Sequence of chain 1.D:
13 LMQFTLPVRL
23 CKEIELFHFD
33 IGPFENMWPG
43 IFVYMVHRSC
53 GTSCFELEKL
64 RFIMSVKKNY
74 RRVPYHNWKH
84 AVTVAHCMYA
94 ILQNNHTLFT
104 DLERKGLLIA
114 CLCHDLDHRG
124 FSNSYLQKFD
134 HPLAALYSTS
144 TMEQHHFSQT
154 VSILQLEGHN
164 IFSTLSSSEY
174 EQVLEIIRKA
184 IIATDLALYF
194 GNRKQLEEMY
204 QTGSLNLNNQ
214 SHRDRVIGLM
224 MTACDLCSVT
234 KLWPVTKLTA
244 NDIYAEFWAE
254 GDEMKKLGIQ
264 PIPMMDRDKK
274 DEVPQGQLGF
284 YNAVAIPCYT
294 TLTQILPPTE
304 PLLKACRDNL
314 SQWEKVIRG

Binding-site contacts:
Ligand atom C6 contacts residue ILE246 of chain 1.D at 4.2 Å (hydrophobic).
Ligand atom C4 contacts residue PHE283 of chain 1.D at 3.5 Å (hydrophobic).
Ligand atom C13 contacts residue SER231 of chain 1.D at 4.4 Å.
Ligand atom C8 contacts residue PHE283 of chain 1.D at 3.4 Å (hydrophobic).
Ligand atom N10 contacts residue LEU189 of chain 1.D at 4.2 Å.
Ligand atom C12 contacts residue ILE246 of chain 1.D at 3.6 Å (hydrophobic).
Ligand atom C7 contacts residue PHE250 of chain 1.D at 4.0 Å (hydrophobic).
Ligand atom N10 contacts residue PHE283 of chain 1.D at 4.3 Å.
Ligand atom C7 contacts residue PHE283 of chain 1.D at 3.2 Å (hydrophobic).
Ligand atom C13 contacts residue ILE246 of chain 1.D at 3.9 Å (hydrophobic).
Ligand atom C12 contacts residue LEU229 of chain 1.D at 4.1 Å (hydrophobic).
Ligand atom C8 contacts residue GLN280 of chain 1.D at 4.2 Å.
Ligand atom C12 contacts residue TYR78 of chain 1.D at 4.4 Å (hydrophobic).
Ligand atom N2 contacts residue GLN280 of chain 1.D at 3.0 Å (h-bond).
Ligand atom C5 contacts residue PHE283 of chain 1.D at 3.6 Å (hydrophobic).
Ligand atom C11 contacts residue PHE283 of chain 1.D at 3.6 Å (hydrophobic).
Ligand atom C3 contacts residue PHE250 of chain 1.D at 4.1 Å (hydrophobic).
Ligand atom C8 contacts residue TYR247 of chain 1.D at 4.4 Å (hydrophobic).
Ligand atom C13 contacts residue PHE283 of chain 1.D at 4.2 Å (hydrophobic).
Ligand atom C4 contacts residue GLN280 of chain 1.D at 4.1 Å.
Ligand atom N10 contacts residue MET267 of chain 1.D at 4.4 Å.
Ligand atom C3 contacts residue PHE283 of chain 1.D at 3.2 Å (hydrophobic).
Ligand atom C8 contacts residue MET267 of chain 1.D at 3.5 Å (hydrophobic).
Ligand atom C4 contacts residue PHE250 of chain 1.D at 4.0 Å (hydrophobic).
Ligand atom C9 contacts residue PHE250 of chain 1.D at 3.8 Å (hydrophobic).
Ligand atom C12 contacts residue PHE283 of chain 1.D at 4.2 Å (hydrophobic).
Ligand atom C5 contacts residue ILE246 of chain 1.D at 4.1 Å (hydrophobic).
Ligand atom N2 contacts residue PHE283 of chain 1.D at 3.6 Å.
Ligand atom C13 contacts residue VAL232 of chain 1.D at 4.0 Å (hydrophobic).
Ligand atom C11 contacts residue PHE250 of chain 1.D at 3.7 Å (hydrophobic).
Ligand atom C13 contacts residue GLN280 of chain 1.D at 3.5 Å.
Ligand atom C8 contacts residue PHE250 of chain 1.D at 3.5 Å (hydrophobic).
Ligand atom N1 contacts residue PHE283 of chain 1.D at 3.2 Å.
Ligand atom C12 contacts residue SER231 of chain 1.D at 3.7 Å.
Ligand atom C6 contacts residue PHE283 of chain 1.D at 3.5 Å (hydrophobic).
Ligand atom C9 contacts residue PHE283 of chain 1.D at 3.5 Å (hydrophobic).
Ligand atom C11 contacts residue MET267 of chain 1.D at 3.2 Å (hydrophobic).
Ligand atom N1 contacts residue LEU229 of chain 1.D at 4.0 Å.
Ligand atom C6 contacts residue GLN280 of chain 1.D at 3.8 Å.
Ligand atom N10 contacts residue PHE250 of chain 1.D at 4.4 Å.

This protein binds this small molecule.
Small molecule (SMILES): Cc1nc2ccc(N)cc2nc1C